Sequence of chain 2.B:
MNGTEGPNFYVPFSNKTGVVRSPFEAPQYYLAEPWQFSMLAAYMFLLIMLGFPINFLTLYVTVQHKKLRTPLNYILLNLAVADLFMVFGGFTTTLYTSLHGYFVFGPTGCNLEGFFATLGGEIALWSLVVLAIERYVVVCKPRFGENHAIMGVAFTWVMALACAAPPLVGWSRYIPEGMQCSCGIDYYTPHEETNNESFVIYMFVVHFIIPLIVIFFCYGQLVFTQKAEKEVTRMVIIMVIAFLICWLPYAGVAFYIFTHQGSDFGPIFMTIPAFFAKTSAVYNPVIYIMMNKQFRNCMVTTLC

A protein and the small-molecule ligand that binds it are described below.
Small molecule (SMILES): CC1=C(/C=C/C(C)=C/C=C/C(C)=C/C=O)C(C)(C)CCC1

Binding-site contacts:
Ligand atom C14 contacts residue LYS296 of chain 2.B at 2.4 Å.
Ligand atom C15 contacts residue GLU113 of chain 2.B at 3.5 Å.
Ligand atom C20 contacts residue ALA292 of chain 2.B at 3.9 Å (hydrophobic).
Ligand atom C17 contacts residue ALA269 of chain 2.B at 3.8 Å (hydrophobic).
Ligand atom C18 contacts residue GLU122 of chain 2.B at 3.4 Å.
Ligand atom C19 contacts residue ILE189 of chain 2.B at 4.0 Å (hydrophobic).
Ligand atom C16 contacts residue GLU122 of chain 2.B at 3.8 Å.
Ligand atom C15 contacts residue LYS296 of chain 2.B at 1.3 Å.
Ligand atom C3 contacts residue PHE212 of chain 2.B at 3.8 Å (hydrophobic).
Ligand atom C13 contacts residue CYS187 of chain 2.B at 3.6 Å (hydrophobic).
Ligand atom C15 contacts residue ALA292 of chain 2.B at 3.6 Å (hydrophobic).
Ligand atom C19 contacts residue TYR268 of chain 2.B at 3.9 Å (hydrophobic).
Ligand atom C5 contacts residue GLU122 of chain 2.B at 3.4 Å.
Ligand atom C14 contacts residue ALA117 of chain 2.B at 3.6 Å (hydrophobic).
Ligand atom C13 contacts residue ALA117 of chain 2.B at 4.0 Å (hydrophobic).
Ligand atom C11 contacts residue THR118 of chain 2.B at 3.9 Å.
Ligand atom C15 contacts residue SER186 of chain 2.B at 3.7 Å.
Ligand atom C6 contacts residue GLU122 of chain 2.B at 3.7 Å.
Ligand atom C2 contacts residue PHE212 of chain 2.B at 3.2 Å (hydrophobic).
Ligand atom C9 contacts residue TYR268 of chain 2.B at 3.9 Å (hydrophobic).
Ligand atom C12 contacts residue ALA117 of chain 2.B at 3.5 Å (hydrophobic).
Ligand atom C19 contacts residue THR118 of chain 2.B at 3.6 Å.
Ligand atom C20 contacts residue CYS187 of chain 2.B at 4.0 Å (hydrophobic).
Ligand atom C10 contacts residue TRP265 of chain 2.B at 4.0 Å (hydrophobic).
Ligand atom C12 contacts residue CYS187 of chain 2.B at 3.9 Å (hydrophobic).
Ligand atom C4 contacts residue GLU122 of chain 2.B at 3.8 Å.
Ligand atom C16 contacts residue MET207 of chain 2.B at 3.8 Å (hydrophobic).
Ligand atom C20 contacts residue TYR268 of chain 2.B at 3.7 Å (hydrophobic).
Ligand atom C19 contacts residue TYR191 of chain 2.B at 3.4 Å (hydrophobic).
Ligand atom C9 contacts residue THR118 of chain 2.B at 3.4 Å.
Ligand atom C14 contacts residue GLU113 of chain 2.B at 3.9 Å.
Ligand atom C11 contacts residue TYR268 of chain 2.B at 3.8 Å (hydrophobic).
Ligand atom C8 contacts residue TRP265 of chain 2.B at 3.8 Å (hydrophobic).
Ligand atom C3 contacts residue TRP265 of chain 2.B at 3.9 Å (hydrophobic).
Ligand atom C4 contacts residue PHE261 of chain 2.B at 3.7 Å (hydrophobic).
Ligand atom C18 contacts residue GLY121 of chain 2.B at 3.5 Å.
Ligand atom C10 contacts residue THR118 of chain 2.B at 3.1 Å.
Ligand atom C4 contacts residue TRP265 of chain 2.B at 4.0 Å (hydrophobic).
Ligand atom C13 contacts residue LYS296 of chain 2.B at 3.7 Å.
Ligand atom C14 contacts residue CYS187 of chain 2.B at 3.8 Å (hydrophobic).